Binding-site contacts:
Ligand atom C2 contacts residue ASN126 of chain 1.H at 2.4 Å.
Ligand atom C1 contacts residue ASN126 of chain 1.H at 1.4 Å.
Ligand atom C4 contacts residue ASN126 of chain 1.H at 4.2 Å.
Ligand atom O6 contacts residue GLU64 of chain 1.G at 2.4 Å (salt-bridge).
Ligand atom O5 contacts residue ASN126 of chain 1.H at 2.4 Å (h-bond).
Ligand atom C3 contacts residue ASN126 of chain 1.H at 3.8 Å.
Ligand atom C6 contacts residue GLU64 of chain 1.G at 3.0 Å.
Ligand atom O7 contacts residue ASN126 of chain 1.H at 4.2 Å.
Ligand atom C7 contacts residue ASN126 of chain 1.H at 3.7 Å.
Ligand atom C6 contacts residue ASN126 of chain 1.H at 4.3 Å.
Ligand atom C5 contacts residue GLU64 of chain 1.G at 4.0 Å.
Ligand atom C5 contacts residue ASN126 of chain 1.H at 3.7 Å.
Ligand atom O5 contacts residue GLU64 of chain 1.G at 3.8 Å.
Ligand atom N2 contacts residue ASN126 of chain 1.H at 2.8 Å (h-bond).

Sequence of chain 1.G:
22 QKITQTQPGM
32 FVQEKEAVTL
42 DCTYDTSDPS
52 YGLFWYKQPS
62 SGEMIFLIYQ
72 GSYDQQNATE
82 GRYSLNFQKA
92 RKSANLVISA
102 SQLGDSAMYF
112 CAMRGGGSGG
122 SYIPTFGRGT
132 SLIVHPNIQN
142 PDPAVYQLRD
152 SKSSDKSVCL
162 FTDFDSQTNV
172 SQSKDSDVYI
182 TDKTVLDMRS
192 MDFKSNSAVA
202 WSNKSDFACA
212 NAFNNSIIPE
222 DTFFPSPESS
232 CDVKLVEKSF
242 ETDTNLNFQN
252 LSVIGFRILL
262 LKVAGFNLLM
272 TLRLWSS

A protein and the small-molecule ligand that binds it are described below.
Small molecule (SMILES): CC(=O)N[C@H]1[C@H](O[C@H]2[C@H](O)[C@@H](NC(C)=O)CO[C@@H]2CO)O[C@H](CO)[C@@H](O)[C@@H]1O

Sequence of chain 1.H:
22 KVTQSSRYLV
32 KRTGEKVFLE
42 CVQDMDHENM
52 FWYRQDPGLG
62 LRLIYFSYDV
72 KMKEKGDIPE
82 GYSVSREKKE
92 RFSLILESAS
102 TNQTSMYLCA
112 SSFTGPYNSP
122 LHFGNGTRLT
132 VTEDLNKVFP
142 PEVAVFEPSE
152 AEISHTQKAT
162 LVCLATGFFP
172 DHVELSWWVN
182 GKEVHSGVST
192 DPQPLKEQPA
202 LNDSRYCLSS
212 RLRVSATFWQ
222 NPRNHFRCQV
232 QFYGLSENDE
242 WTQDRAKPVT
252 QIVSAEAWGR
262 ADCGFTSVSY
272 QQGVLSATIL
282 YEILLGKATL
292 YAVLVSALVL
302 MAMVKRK